Binding-site contacts:
Ligand atom C02 contacts residue LEU229 of chain 1.D at 3.7 Å (hydrophobic).
Ligand atom C10 contacts residue GLN280 of chain 1.D at 3.6 Å.
Ligand atom C13 contacts residue GLN280 of chain 1.D at 3.3 Å.
Ligand atom C13 contacts residue GLY279 of chain 1.D at 3.8 Å.
Ligand atom N23 contacts residue LYS272 of chain 1.D at 3.2 Å (salt-bridge).
Ligand atom C14 contacts residue TYR247 of chain 1.D at 3.3 Å (hydrophobic).
Ligand atom C05 contacts residue PHE283 of chain 1.D at 3.7 Å (hydrophobic).
Ligand atom C04 contacts residue PHE283 of chain 1.D at 3.7 Å (hydrophobic).
Ligand atom N16 contacts residue GLY279 of chain 1.D at 3.4 Å.
Ligand atom N22 contacts residue GLU275 of chain 1.D at 3.0 Å.
Ligand atom C14 contacts residue GLY279 of chain 1.D at 3.4 Å.
Ligand atom C20 contacts residue GLY279 of chain 1.D at 3.6 Å.
Ligand atom C13 contacts residue TYR247 of chain 1.D at 3.2 Å (hydrophobic).
Ligand atom C08 contacts residue PHE250 of chain 1.D at 3.7 Å (hydrophobic).
Ligand atom C20 contacts residue MET267 of chain 1.D at 3.6 Å (hydrophobic).
Ligand atom N18 contacts residue TYR247 of chain 1.D at 2.7 Å (h-bond).
Ligand atom C12 contacts residue MET267 of chain 1.D at 3.4 Å (hydrophobic).
Ligand atom N15 contacts residue MET267 of chain 1.D at 3.5 Å.
Ligand atom C19 contacts residue GLY279 of chain 1.D at 3.7 Å.
Ligand atom C24 contacts residue GLU275 of chain 1.D at 3.7 Å.
Ligand atom N07 contacts residue PHE283 of chain 1.D at 3.4 Å.
Ligand atom N06 contacts residue PHE283 of chain 1.D at 3.4 Å.
Ligand atom N23 contacts residue GLU275 of chain 1.D at 3.3 Å.
Ligand atom N18 contacts residue GLY279 of chain 1.D at 3.4 Å.
Ligand atom C08 contacts residue PHE283 of chain 1.D at 3.6 Å (hydrophobic).
Ligand atom C17 contacts residue GLY279 of chain 1.D at 3.2 Å.
Ligand atom N01 contacts residue ILE246 of chain 1.D at 3.7 Å.
Ligand atom N15 contacts residue GLY279 of chain 1.D at 3.4 Å (h-bond).
Ligand atom N23 contacts residue PRO266 of chain 1.D at 3.7 Å.
Ligand atom C17 contacts residue MET267 of chain 1.D at 3.3 Å (hydrophobic).
Ligand atom C10 contacts residue ILE246 of chain 1.D at 3.6 Å (hydrophobic).
Ligand atom C02 contacts residue PHE283 of chain 1.D at 3.7 Å (hydrophobic).
Ligand atom N18 contacts residue MET267 of chain 1.D at 3.5 Å.
Ligand atom N23 contacts residue VAL276 of chain 1.D at 3.7 Å.
Ligand atom N16 contacts residue MET267 of chain 1.D at 3.3 Å.
Ligand atom N09 contacts residue PHE283 of chain 1.D at 3.7 Å.
Ligand atom N09 contacts residue GLN280 of chain 1.D at 3.1 Å (h-bond).
Ligand atom C14 contacts residue MET267 of chain 1.D at 3.6 Å (hydrophobic).
Ligand atom C03 contacts residue PHE283 of chain 1.D at 3.4 Å (hydrophobic).
Ligand atom N07 contacts residue PHE250 of chain 1.D at 3.7 Å.

Sequence of chain 1.D:
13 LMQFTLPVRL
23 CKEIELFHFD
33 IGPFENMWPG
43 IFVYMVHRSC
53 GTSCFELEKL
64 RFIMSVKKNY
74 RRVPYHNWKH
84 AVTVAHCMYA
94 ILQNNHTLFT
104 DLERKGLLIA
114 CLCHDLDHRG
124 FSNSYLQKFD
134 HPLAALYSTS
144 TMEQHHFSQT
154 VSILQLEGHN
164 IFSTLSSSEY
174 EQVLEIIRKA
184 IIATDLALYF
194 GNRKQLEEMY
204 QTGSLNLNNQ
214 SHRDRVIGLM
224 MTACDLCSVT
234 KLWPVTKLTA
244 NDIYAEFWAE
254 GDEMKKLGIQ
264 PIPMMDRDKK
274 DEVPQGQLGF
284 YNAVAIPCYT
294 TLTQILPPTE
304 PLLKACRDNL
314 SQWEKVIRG

A protein and the small-molecule ligand that binds it are described below.
Small molecule (SMILES): Cc1ncc(C)n2nc(/C=C/c3nc(-c4cn[nH]c4)nn3C)nc12